Sequence of chain 1.D:
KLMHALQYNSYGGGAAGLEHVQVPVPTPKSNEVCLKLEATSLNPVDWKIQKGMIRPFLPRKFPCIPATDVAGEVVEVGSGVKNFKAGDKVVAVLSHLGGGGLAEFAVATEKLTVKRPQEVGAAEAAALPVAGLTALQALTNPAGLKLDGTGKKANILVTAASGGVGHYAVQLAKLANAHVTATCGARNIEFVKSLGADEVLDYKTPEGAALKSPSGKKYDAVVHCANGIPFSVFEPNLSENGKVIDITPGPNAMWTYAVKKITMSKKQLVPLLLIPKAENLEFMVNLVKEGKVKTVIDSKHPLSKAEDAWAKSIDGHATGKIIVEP

A small-molecule ligand and the protein it binds are described below.
Small molecule (SMILES): CCC=CCC(=O)C=CC=CCCCCCCCC(=O)O

Binding-site contacts:
Ligand atom C5 contacts residue HIS99 of chain 1.D at 4.3 Å.
Ligand atom C9 contacts residue LEU276 of chain 1.D at 4.2 Å (hydrophobic).
Ligand atom C7 contacts residue HIS99 of chain 1.D at 4.5 Å.
Ligand atom C5 contacts residue LEU100 of chain 1.D at 4.0 Å (hydrophobic).
Ligand atom C11 contacts residue LEU276 of chain 1.D at 3.7 Å (hydrophobic).
Ligand atom O2 contacts residue ARG63 of chain 1.D at 4.2 Å.
Ligand atom C3 contacts residue LEU100 of chain 1.D at 4.1 Å (hydrophobic).
Ligand atom C10 contacts residue LEU276 of chain 1.D at 4.3 Å (hydrophobic).
Ligand atom C6 contacts residue PHE60 of chain 1.D at 4.1 Å (hydrophobic).
Ligand atom C6 contacts residue LEU61 of chain 1.D at 4.3 Å (hydrophobic).
Ligand atom C8 contacts residue PHE60 of chain 1.D at 4.2 Å (hydrophobic).
Ligand atom O3 contacts residue VAL48 of chain 1.D at 3.9 Å.
Ligand atom C3 contacts residue ARG63 of chain 1.D at 4.4 Å.
Ligand atom C6 contacts residue HIS99 of chain 1.D at 4.3 Å.
Ligand atom C8 contacts residue LEU61 of chain 1.D at 4.4 Å (hydrophobic).
Ligand atom C12 contacts residue VAL48 of chain 1.D at 4.3 Å (hydrophobic).